The small molecule below binds the protein below.
Small molecule (SMILES): CC(=O)N[C@@H]1[C@@H](O)[C@H](O)[C@@H](CO)O[C@H]1O

Sequence of chain 1.B:
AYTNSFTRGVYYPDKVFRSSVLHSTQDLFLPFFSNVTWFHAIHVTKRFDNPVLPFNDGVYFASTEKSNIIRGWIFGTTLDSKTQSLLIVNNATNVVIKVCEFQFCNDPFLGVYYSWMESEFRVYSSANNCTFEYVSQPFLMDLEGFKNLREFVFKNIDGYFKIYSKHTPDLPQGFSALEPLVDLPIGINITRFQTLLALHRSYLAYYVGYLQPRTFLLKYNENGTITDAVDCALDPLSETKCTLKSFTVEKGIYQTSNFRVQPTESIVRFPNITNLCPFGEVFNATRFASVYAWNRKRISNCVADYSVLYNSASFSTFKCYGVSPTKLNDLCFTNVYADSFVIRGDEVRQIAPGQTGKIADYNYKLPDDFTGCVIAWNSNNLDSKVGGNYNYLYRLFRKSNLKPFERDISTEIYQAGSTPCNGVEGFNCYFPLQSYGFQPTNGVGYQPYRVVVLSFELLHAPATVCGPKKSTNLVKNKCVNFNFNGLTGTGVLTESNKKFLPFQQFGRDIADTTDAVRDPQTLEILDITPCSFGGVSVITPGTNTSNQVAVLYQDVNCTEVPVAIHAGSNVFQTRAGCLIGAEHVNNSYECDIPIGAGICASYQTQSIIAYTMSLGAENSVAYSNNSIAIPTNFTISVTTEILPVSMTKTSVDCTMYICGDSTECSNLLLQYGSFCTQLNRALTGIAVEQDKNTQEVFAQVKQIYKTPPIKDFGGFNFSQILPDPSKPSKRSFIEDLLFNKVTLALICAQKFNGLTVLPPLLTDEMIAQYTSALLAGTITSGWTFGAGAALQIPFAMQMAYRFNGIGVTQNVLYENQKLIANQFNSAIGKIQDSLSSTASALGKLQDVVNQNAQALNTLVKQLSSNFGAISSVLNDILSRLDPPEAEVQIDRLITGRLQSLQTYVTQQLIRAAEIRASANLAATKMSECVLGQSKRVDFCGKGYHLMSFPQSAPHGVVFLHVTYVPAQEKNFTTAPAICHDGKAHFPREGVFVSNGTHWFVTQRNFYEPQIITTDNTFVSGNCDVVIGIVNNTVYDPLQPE

Binding-site contacts:
Ligand atom C5 contacts residue ASN657 of chain 1.B at 3.7 Å.
Ligand atom O5 contacts residue ASN657 of chain 1.B at 2.4 Å (h-bond).
Ligand atom O7 contacts residue ASN657 of chain 1.B at 3.7 Å.
Ligand atom N2 contacts residue ASN657 of chain 1.B at 2.9 Å (h-bond).
Ligand atom C2 contacts residue ASN657 of chain 1.B at 2.5 Å.
Ligand atom C3 contacts residue ASN657 of chain 1.B at 3.8 Å.
Ligand atom C7 contacts residue ASN657 of chain 1.B at 3.7 Å.
Ligand atom C1 contacts residue ASN657 of chain 1.B at 1.4 Å.
Ligand atom C4 contacts residue ASN657 of chain 1.B at 4.3 Å.